The protein below binds the small molecule below.
Small molecule (SMILES): CC(=O)N[C@@H]1[C@@H](O)[C@H](O)[C@@H](CO)O[C@H]1O

Binding-site contacts:
Ligand atom O5 contacts residue SER48 of chain 1.D at 4.4 Å.
Ligand atom C1 contacts residue SER48 of chain 1.D at 4.4 Å.
Ligand atom C6 contacts residue GLN49 of chain 1.D at 3.9 Å.
Ligand atom O5 contacts residue GLN49 of chain 1.D at 2.9 Å (h-bond).
Ligand atom O6 contacts residue GLN49 of chain 1.D at 2.8 Å (h-bond).
Ligand atom C5 contacts residue GLN49 of chain 1.D at 4.0 Å.
Ligand atom C8 contacts residue ASN46 of chain 1.D at 3.6 Å.
Ligand atom C2 contacts residue ASN46 of chain 1.D at 2.5 Å.
Ligand atom C4 contacts residue ASN46 of chain 1.D at 4.2 Å.
Ligand atom C7 contacts residue ASN46 of chain 1.D at 3.4 Å.
Ligand atom C3 contacts residue ASN46 of chain 1.D at 3.8 Å.
Ligand atom O5 contacts residue ASN46 of chain 1.D at 2.4 Å (h-bond).
Ligand atom C1 contacts residue GLN49 of chain 1.D at 3.6 Å.
Ligand atom N2 contacts residue ASN46 of chain 1.D at 2.5 Å (h-bond).
Ligand atom C1 contacts residue ASN46 of chain 1.D at 1.4 Å.
Ligand atom O7 contacts residue ASN46 of chain 1.D at 4.4 Å.
Ligand atom C5 contacts residue ASN46 of chain 1.D at 3.7 Å.

Sequence of chain 1.D:
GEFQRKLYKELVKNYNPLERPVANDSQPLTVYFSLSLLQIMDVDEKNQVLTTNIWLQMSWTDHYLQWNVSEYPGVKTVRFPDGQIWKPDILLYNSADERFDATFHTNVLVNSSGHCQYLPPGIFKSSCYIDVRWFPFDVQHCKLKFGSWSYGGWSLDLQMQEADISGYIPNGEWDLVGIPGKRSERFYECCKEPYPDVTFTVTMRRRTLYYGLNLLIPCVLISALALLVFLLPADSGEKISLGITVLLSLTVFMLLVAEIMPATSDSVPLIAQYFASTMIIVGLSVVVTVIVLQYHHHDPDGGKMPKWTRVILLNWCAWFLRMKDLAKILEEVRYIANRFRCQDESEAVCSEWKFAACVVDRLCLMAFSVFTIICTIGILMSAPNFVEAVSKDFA